The protein below binds the small molecule below.
Small molecule (SMILES): Cc1cc(=O)oc2ccccc12

Binding-site contacts:
Ligand atom O8 contacts residue TYR122 of chain 1.E at 4.1 Å.
Ligand atom C4 contacts residue TYR122 of chain 1.E at 3.3 Å (hydrophobic).
Ligand atom C3 contacts residue GLA1 of chain 1.O at 3.7 Å.
Ligand atom C3 contacts residue TYR78 of chain 1.E at 4.1 Å (hydrophobic).
Ligand atom C8 contacts residue TYR122 of chain 1.E at 3.7 Å (hydrophobic).
Ligand atom C1 contacts residue TYR122 of chain 1.E at 4.0 Å (hydrophobic).
Ligand atom C3 contacts residue TRP123 of chain 1.E at 3.7 Å (hydrophobic).
Ligand atom C4 contacts residue GLA1 of chain 1.O at 4.2 Å.
Ligand atom C3 contacts residue TYR122 of chain 1.E at 3.4 Å (hydrophobic).
Ligand atom C2 contacts residue TYR122 of chain 1.E at 3.8 Å (hydrophobic).
Ligand atom C10 contacts residue TYR78 of chain 1.E at 4.2 Å (hydrophobic).
Ligand atom C7 contacts residue TYR122 of chain 1.E at 3.9 Å (hydrophobic).
Ligand atom C6 contacts residue TRP123 of chain 1.E at 3.9 Å (hydrophobic).
Ligand atom C2 contacts residue TRP123 of chain 1.E at 3.9 Å (hydrophobic).
Ligand atom C6 contacts residue SER76 of chain 1.E at 3.3 Å.
Ligand atom C11 contacts residue TYR122 of chain 1.E at 3.6 Å (hydrophobic).
Ligand atom C1 contacts residue TYR78 of chain 1.E at 3.4 Å (hydrophobic).
Ligand atom C3 contacts residue SER76 of chain 1.E at 4.1 Å.
Ligand atom C11 contacts residue GLA1 of chain 1.O at 3.7 Å.
Ligand atom C2 contacts residue TYR78 of chain 1.E at 3.4 Å (hydrophobic).
Ligand atom C10 contacts residue GLA1 of chain 1.O at 2.4 Å.
Ligand atom O1 contacts residue TYR122 of chain 1.E at 3.5 Å (h-bond).
Ligand atom C5 contacts residue TYR122 of chain 1.E at 3.4 Å (hydrophobic).
Ligand atom C5 contacts residue SER76 of chain 1.E at 4.4 Å.
Ligand atom C1 contacts residue GLA1 of chain 1.O at 1.4 Å.
Ligand atom C2 contacts residue GLA1 of chain 1.O at 2.4 Å.
Ligand atom C6 contacts residue TYR122 of chain 1.E at 3.8 Å (hydrophobic).
Ligand atom C10 contacts residue TYR122 of chain 1.E at 3.9 Å (hydrophobic).

Sequence of chain 1.E:
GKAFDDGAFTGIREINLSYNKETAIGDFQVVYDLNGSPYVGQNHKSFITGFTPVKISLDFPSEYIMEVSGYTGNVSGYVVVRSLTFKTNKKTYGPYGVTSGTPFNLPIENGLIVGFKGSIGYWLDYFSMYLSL